Binding-site contacts:
Ligand atom C1 contacts residue GLU98 of chain 1.A at 2.9 Å.
Ligand atom N contacts residue GLU98 of chain 1.A at 2.9 Å (salt-bridge).
Ligand atom O5 contacts residue THR86 of chain 1.A at 3.5 Å.
Ligand atom C1 contacts residue HIS89 of chain 1.A at 3.5 Å.
Ligand atom O2P contacts residue HIS159 of chain 1.A at 3.8 Å.
Ligand atom ON1 contacts residue HIS159 of chain 1.A at 3.3 Å (h-bond).
Ligand atom P contacts residue TYR161 of chain 1.A at 3.5 Å.
Ligand atom C3 contacts residue HIS89 of chain 1.A at 3.7 Å.
Ligand atom O1P contacts residue TYR161 of chain 1.A at 3.6 Å.
Ligand atom O3 contacts residue HIS159 of chain 1.A at 3.1 Å (h-bond).
Ligand atom N contacts residue TYR153 of chain 1.A at 3.7 Å.
Ligand atom C5 contacts residue TYR53 of chain 1.A at 3.7 Å (hydrophobic).
Ligand atom ON1 contacts residue HIS91 of chain 1.A at 3.6 Å (h-bond).
Ligand atom O3P contacts residue HIS89 of chain 1.A at 3.0 Å (h-bond).
Ligand atom ON1 contacts residue ZN1 of chain 1.C at 2.3 Å.
Ligand atom P contacts residue HIS89 of chain 1.A at 3.7 Å.
Ligand atom ON1 contacts residue TYR153 of chain 1.A at 3.8 Å.
Ligand atom C4 contacts residue THR72 of chain 1.A at 3.4 Å.
Ligand atom O3P contacts residue GLY88 of chain 1.A at 2.8 Å (h-bond).
Ligand atom O1 contacts residue HIS89 of chain 1.A at 3.1 Å.
Ligand atom O4 contacts residue THR72 of chain 1.A at 2.8 Å (h-bond).
Ligand atom C1 contacts residue ZN1 of chain 1.C at 3.1 Å.
Ligand atom O1 contacts residue HIS137 of chain 1.A at 3.1 Å (h-bond).
Ligand atom O3P contacts residue TYR161 of chain 1.A at 3.7 Å.
Ligand atom ON1 contacts residue GLU98 of chain 1.A at 3.0 Å (salt-bridge).
Ligand atom N contacts residue HIS159 of chain 1.A at 3.4 Å (h-bond).
Ligand atom O4 contacts residue PHE149 of chain 1.A at 3.6 Å.
Ligand atom ON1 contacts residue HIS89 of chain 1.A at 3.3 Å (h-bond).
Ligand atom O3 contacts residue HIS89 of chain 1.A at 3.3 Å.
Ligand atom O1 contacts residue GLU98 of chain 1.A at 3.0 Å (salt-bridge).
Ligand atom O2P contacts residue TYR161 of chain 1.A at 2.5 Å (h-bond).
Ligand atom O2P contacts residue HIS89 of chain 1.A at 3.3 Å (h-bond).
Ligand atom O1P contacts residue LYS87 of chain 1.A at 3.7 Å.
Ligand atom C5 contacts residue VAL55 of chain 1.A at 3.7 Å (hydrophobic).
Ligand atom C2 contacts residue TYR100 of chain 1.A at 3.5 Å (hydrophobic).
Ligand atom O1 contacts residue TYR100 of chain 1.A at 2.6 Å (h-bond).
Ligand atom O1P contacts residue TYR53 of chain 1.A at 2.5 Å (h-bond).
Ligand atom O1 contacts residue ZN1 of chain 1.C at 2.4 Å.
Ligand atom C1 contacts residue TYR100 of chain 1.A at 3.4 Å (hydrophobic).
Ligand atom N contacts residue ZN1 of chain 1.C at 3.0 Å.

Sequence of chain 1.A:
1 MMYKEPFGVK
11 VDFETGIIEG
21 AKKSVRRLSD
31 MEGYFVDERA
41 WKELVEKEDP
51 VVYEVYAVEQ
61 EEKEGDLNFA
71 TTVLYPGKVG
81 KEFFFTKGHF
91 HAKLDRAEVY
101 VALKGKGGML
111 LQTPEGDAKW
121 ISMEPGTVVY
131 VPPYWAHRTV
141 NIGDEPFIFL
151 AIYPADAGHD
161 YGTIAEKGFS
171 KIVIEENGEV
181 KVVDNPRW

This small molecule binds to this protein.
Small molecule (SMILES): O=C(NO)[C@@H](O)[C@H](O)[C@H](O)COP(=O)(O)O